Binding-site contacts:
Ligand atom C7B contacts residue GLU213 of chain 1.C at 3.6 Å.
Ligand atom O2C contacts residue ARG277 of chain 1.C at 3.6 Å.
Ligand atom O3 contacts residue ILE338 of chain 1.C at 2.8 Å (h-bond).
Ligand atom O3 contacts residue GLN274 of chain 1.C at 3.6 Å.
Ligand atom O3B contacts residue CYS212 of chain 1.C at 2.6 Å (h-bond).
Ligand atom O4B contacts residue CYS212 of chain 1.C at 3.2 Å (h-bond).
Ligand atom C16 contacts residue GLU337 of chain 1.C at 3.8 Å.
Ligand atom C7B contacts residue GLN271 of chain 1.C at 3.9 Å.
Ligand atom C19 contacts residue GLN270 of chain 1.C at 3.7 Å.
Ligand atom O15 contacts residue GLU337 of chain 1.C at 3.8 Å.
Ligand atom O20 contacts residue ARG277 of chain 1.C at 3.0 Å (salt-bridge).
Ligand atom C11 contacts residue ARG277 of chain 1.C at 3.9 Å.
Ligand atom C7B contacts residue CYS212 of chain 1.C at 3.6 Å (hydrophobic).
Ligand atom C2 contacts residue GLU337 of chain 1.C at 3.1 Å.
Ligand atom C3 contacts residue ARG277 of chain 1.C at 3.4 Å.
Ligand atom C1 contacts residue ARG277 of chain 1.C at 3.8 Å.
Ligand atom C6A contacts residue GLN271 of chain 1.C at 3.8 Å.
Ligand atom O1 contacts residue ARG277 of chain 1.C at 3.0 Å (salt-bridge).
Ligand atom C7C contacts residue ARG277 of chain 1.C at 3.8 Å.
Ligand atom O20 contacts residue GLN274 of chain 1.C at 3.8 Å.
Ligand atom C6B contacts residue ARG215 of chain 1.C at 3.7 Å.
Ligand atom C5A contacts residue GLN274 of chain 1.C at 3.6 Å.
Ligand atom C6A contacts residue GLN274 of chain 1.C at 3.5 Å.
Ligand atom O20 contacts residue GLU273 of chain 1.C at 3.6 Å.
Ligand atom C20 contacts residue GLN270 of chain 1.C at 3.2 Å.
Ligand atom C3 contacts residue ILE338 of chain 1.C at 3.9 Å (hydrophobic).
Ligand atom C5C contacts residue ARG277 of chain 1.C at 3.8 Å.
Ligand atom C4B contacts residue GLU213 of chain 1.C at 3.5 Å.
Ligand atom O20 contacts residue GLN270 of chain 1.C at 3.7 Å.
Ligand atom O4B contacts residue ARG215 of chain 1.C at 3.8 Å.
Ligand atom O4C contacts residue ARG277 of chain 1.C at 3.4 Å.
Ligand atom C1 contacts residue GLU337 of chain 1.C at 3.5 Å.
Ligand atom C18 contacts residue ILE338 of chain 1.C at 3.7 Å (hydrophobic).
Ligand atom O1 contacts residue ILE338 of chain 1.C at 3.7 Å.
Ligand atom C1C contacts residue ARG277 of chain 1.C at 3.7 Å.
Ligand atom O3 contacts residue ARG277 of chain 1.C at 3.1 Å (salt-bridge).
Ligand atom O4B contacts residue GLU213 of chain 1.C at 2.7 Å (salt-bridge).
Ligand atom C3B contacts residue CYS212 of chain 1.C at 3.5 Å (hydrophobic).
Ligand atom C17 contacts residue GLU337 of chain 1.C at 3.5 Å.
Ligand atom C18 contacts residue PRO340 of chain 1.C at 3.7 Å (hydrophobic).

Sequence of chain 1.C:
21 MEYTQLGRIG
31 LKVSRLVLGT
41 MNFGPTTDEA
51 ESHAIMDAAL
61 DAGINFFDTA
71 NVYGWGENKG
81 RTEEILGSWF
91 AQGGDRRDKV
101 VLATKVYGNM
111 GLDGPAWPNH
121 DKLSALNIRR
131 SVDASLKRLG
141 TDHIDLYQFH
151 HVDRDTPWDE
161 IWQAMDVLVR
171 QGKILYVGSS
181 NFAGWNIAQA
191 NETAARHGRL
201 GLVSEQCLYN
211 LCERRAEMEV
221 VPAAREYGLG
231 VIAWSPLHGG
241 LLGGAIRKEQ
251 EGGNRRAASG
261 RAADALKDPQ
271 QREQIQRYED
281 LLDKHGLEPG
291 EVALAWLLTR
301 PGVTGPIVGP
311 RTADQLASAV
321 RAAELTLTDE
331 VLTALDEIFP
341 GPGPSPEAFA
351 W

The protein below binds the small molecule below.
Small molecule (SMILES): CC[C@H]1OC(=O)C[C@@H](O)[C@H](C)[C@@H](O[C@@H]2O[C@H](C)[C@@H](O[C@H]3C[C@@](C)(O)[C@@H](O)[C@H](C)O3)[C@H](N(C)C)[C@H]2O)[C@@H](CC=O)C[C@@H](C)C(=O)/C=C/C(C)=C/[C@@H]1CO[C@@H]1O[C@H](C)[C@@H](O)[C@@H](OC)[C@H]1OC